Binding-site contacts:
Ligand atom OD2 contacts residue ALA122 of chain 2.A at 3.7 Å.
Ligand atom C contacts residue GLN67 of chain 2.A at 3.7 Å.
Ligand atom C contacts residue SER66 of chain 2.A at 3.4 Å.
Ligand atom CB contacts residue TYR33 of chain 2.A at 3.6 Å (hydrophobic).
Ligand atom OXT contacts residue GLY19 of chain 2.A at 3.2 Å.
Ligand atom N contacts residue GLN67 of chain 2.A at 3.1 Å (h-bond).
Ligand atom CG contacts residue TYR33 of chain 2.A at 3.9 Å (hydrophobic).
Ligand atom OD1 contacts residue ALA122 of chain 2.A at 2.9 Å (h-bond).
Ligand atom OXT contacts residue SER66 of chain 2.A at 2.8 Å (h-bond).
Ligand atom CB contacts residue ASP98 of chain 2.A at 3.1 Å.
Ligand atom C contacts residue GLY96 of chain 2.A at 3.4 Å.
Ligand atom CG contacts residue ALA122 of chain 2.A at 3.7 Å (hydrophobic).
Ligand atom CB contacts residue THR20 of chain 2.A at 3.1 Å.
Ligand atom CB contacts residue GLU291 of chain 2.B at 3.8 Å.
Ligand atom OXT contacts residue GLY65 of chain 2.A at 3.4 Å.
Ligand atom O contacts residue SER66 of chain 2.A at 2.4 Å (h-bond).
Ligand atom OD1 contacts residue THR20 of chain 2.A at 2.8 Å (h-bond).
Ligand atom OD2 contacts residue GLY96 of chain 2.A at 3.3 Å.
Ligand atom C contacts residue ASP98 of chain 2.A at 3.9 Å.
Ligand atom N contacts residue ASP98 of chain 2.A at 2.9 Å (salt-bridge).
Ligand atom CA contacts residue GLU291 of chain 2.B at 3.4 Å.
Ligand atom OD2 contacts residue THR20 of chain 2.A at 2.9 Å (h-bond).
Ligand atom OXT contacts residue GLY96 of chain 2.A at 3.3 Å.
Ligand atom OXT contacts residue GLN67 of chain 2.A at 3.7 Å.
Ligand atom CG contacts residue VAL97 of chain 2.A at 3.2 Å (hydrophobic).
Ligand atom OD1 contacts residue TYR33 of chain 2.A at 3.8 Å.
Ligand atom O contacts residue ASP98 of chain 2.A at 3.1 Å.
Ligand atom CA contacts residue ASP98 of chain 2.A at 3.8 Å.
Ligand atom CB contacts residue VAL97 of chain 2.A at 3.6 Å (hydrophobic).
Ligand atom CA contacts residue THR20 of chain 2.A at 3.3 Å.
Ligand atom O contacts residue VAL97 of chain 2.A at 3.3 Å (h-bond).
Ligand atom OD2 contacts residue VAL97 of chain 2.A at 3.0 Å (h-bond).
Ligand atom N contacts residue GLU291 of chain 2.B at 2.6 Å (salt-bridge).
Ligand atom C contacts residue VAL97 of chain 2.A at 3.9 Å (hydrophobic).
Ligand atom N contacts residue ASN256 of chain 2.B at 3.5 Å (h-bond).
Ligand atom OD1 contacts residue VAL97 of chain 2.A at 3.1 Å.
Ligand atom CG contacts residue THR20 of chain 2.A at 2.6 Å.
Ligand atom O contacts residue GLY96 of chain 2.A at 3.2 Å.
Ligand atom OD2 contacts residue GLY19 of chain 2.A at 4.0 Å.
Ligand atom OXT contacts residue THR20 of chain 2.A at 3.9 Å.

The small molecule below binds the protein below.
Small molecule (SMILES): N[C@@H](CC(=O)O)C(=O)O

Sequence of chain 2.B:
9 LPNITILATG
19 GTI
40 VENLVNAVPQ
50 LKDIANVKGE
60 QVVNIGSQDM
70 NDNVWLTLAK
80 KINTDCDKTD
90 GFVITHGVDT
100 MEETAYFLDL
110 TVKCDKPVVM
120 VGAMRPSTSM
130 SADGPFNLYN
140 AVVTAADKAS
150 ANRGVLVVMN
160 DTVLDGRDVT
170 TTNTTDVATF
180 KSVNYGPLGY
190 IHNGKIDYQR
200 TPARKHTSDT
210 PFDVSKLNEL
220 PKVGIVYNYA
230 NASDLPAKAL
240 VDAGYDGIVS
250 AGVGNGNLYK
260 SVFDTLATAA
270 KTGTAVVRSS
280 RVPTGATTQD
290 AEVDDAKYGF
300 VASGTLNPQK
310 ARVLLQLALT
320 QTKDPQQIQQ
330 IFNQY

Sequence of chain 2.A:
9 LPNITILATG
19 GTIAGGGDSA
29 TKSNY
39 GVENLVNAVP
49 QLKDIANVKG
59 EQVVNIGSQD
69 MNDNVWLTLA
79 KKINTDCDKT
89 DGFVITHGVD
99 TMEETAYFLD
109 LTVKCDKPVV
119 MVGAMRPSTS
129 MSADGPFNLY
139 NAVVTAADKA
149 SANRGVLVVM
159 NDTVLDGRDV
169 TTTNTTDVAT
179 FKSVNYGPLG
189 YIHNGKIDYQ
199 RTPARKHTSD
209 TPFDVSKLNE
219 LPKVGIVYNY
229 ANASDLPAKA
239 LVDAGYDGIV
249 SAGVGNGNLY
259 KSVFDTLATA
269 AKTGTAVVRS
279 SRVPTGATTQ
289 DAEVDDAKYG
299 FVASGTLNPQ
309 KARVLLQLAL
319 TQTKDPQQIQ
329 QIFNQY